A protein and the small-molecule ligand that binds it are described below.
Small molecule (SMILES): OC[C@H]1O[C@H](O[C@H]2[C@H](O)[C@@H](O)[C@@H](O[C@H]3[C@H](O)[C@@H](O)[C@@H](O)O[C@@H]3CO)O[C@@H]2CO)[C@H](O)[C@@H](O)[C@@H]1O

Binding-site contacts:
Ligand atom C6 contacts residue HIS28 of chain 1.B at 3.6 Å.
Ligand atom O1 contacts residue ASP124 of chain 1.B at 3.4 Å (salt-bridge).
Ligand atom C5 contacts residue EDO1 of chain 1.J at 4.0 Å.
Ligand atom O3 contacts residue ILE85 of chain 1.B at 3.5 Å.
Ligand atom C4 contacts residue EDO1 of chain 1.J at 3.5 Å.
Ligand atom O2 contacts residue THR122 of chain 1.B at 2.6 Å (h-bond).
Ligand atom O6 contacts residue HIS28 of chain 1.B at 2.7 Å (h-bond).
Ligand atom O3 contacts residue LYS127 of chain 1.B at 3.0 Å (salt-bridge).
Ligand atom C1 contacts residue TRP42 of chain 1.B at 3.9 Å (hydrophobic).
Ligand atom O2 contacts residue GLN97 of chain 1.B at 2.6 Å (h-bond).
Ligand atom O5 contacts residue TRP42 of chain 1.B at 3.5 Å.
Ligand atom C3 contacts residue EDO1 of chain 1.J at 3.7 Å.
Ligand atom C3 contacts residue LYS127 of chain 1.B at 3.9 Å.
Ligand atom C6 contacts residue TYR30 of chain 1.B at 4.0 Å (hydrophobic).
Ligand atom C2 contacts residue ASP124 of chain 1.B at 3.8 Å.
Ligand atom O4 contacts residue EDO1 of chain 1.J at 2.6 Å (h-bond).
Ligand atom O2 contacts residue ASN121 of chain 1.B at 3.0 Å (h-bond).
Ligand atom C2 contacts residue ASN100 of chain 1.B at 3.4 Å.
Ligand atom O3 contacts residue GLN97 of chain 1.B at 3.1 Å (h-bond).
Ligand atom C2 contacts residue GLN97 of chain 1.B at 3.4 Å.
Ligand atom C2 contacts residue ILE85 of chain 1.B at 4.0 Å (hydrophobic).
Ligand atom C5 contacts residue HIS28 of chain 1.B at 3.9 Å.
Ligand atom C2 contacts residue THR122 of chain 1.B at 3.6 Å.
Ligand atom C2 contacts residue TYR30 of chain 1.B at 4.0 Å (hydrophobic).
Ligand atom O5 contacts residue HIS28 of chain 1.B at 3.2 Å (h-bond).
Ligand atom O5 contacts residue TYR30 of chain 1.B at 3.8 Å.
Ligand atom C2 contacts residue TRP42 of chain 1.B at 3.7 Å (hydrophobic).
Ligand atom C3 contacts residue THR122 of chain 1.B at 3.5 Å.
Ligand atom C2 contacts residue LYS127 of chain 1.B at 3.7 Å.
Ligand atom O3 contacts residue GLU123 of chain 1.B at 3.8 Å.
Ligand atom O6 contacts residue GLU39 of chain 1.B at 3.6 Å.
Ligand atom C1 contacts residue ILE85 of chain 1.B at 3.7 Å (hydrophobic).
Ligand atom O2 contacts residue LYS127 of chain 1.B at 3.0 Å (salt-bridge).
Ligand atom O2 contacts residue ILE85 of chain 1.B at 3.9 Å.
Ligand atom O2 contacts residue ASP124 of chain 1.B at 2.7 Å (salt-bridge).
Ligand atom O3 contacts residue THR122 of chain 1.B at 3.3 Å (h-bond).
Ligand atom C3 contacts residue GLU123 of chain 1.B at 3.6 Å.
Ligand atom O2 contacts residue ASN100 of chain 1.B at 3.0 Å (h-bond).
Ligand atom C4 contacts residue TYR30 of chain 1.B at 3.9 Å (hydrophobic).
Ligand atom O4 contacts residue GLU123 of chain 1.B at 3.8 Å.

Sequence of chain 1.B:
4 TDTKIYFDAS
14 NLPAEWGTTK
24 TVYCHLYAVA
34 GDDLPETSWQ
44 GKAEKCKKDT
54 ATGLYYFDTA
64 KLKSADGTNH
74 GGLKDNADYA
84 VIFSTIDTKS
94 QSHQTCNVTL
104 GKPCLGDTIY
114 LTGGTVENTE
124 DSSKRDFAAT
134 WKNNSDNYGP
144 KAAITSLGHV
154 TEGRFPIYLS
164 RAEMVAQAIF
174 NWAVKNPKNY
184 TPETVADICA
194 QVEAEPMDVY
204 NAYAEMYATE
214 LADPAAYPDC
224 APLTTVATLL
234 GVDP